Binding-site contacts:
Ligand atom C1 contacts residue GHP5 of chain 1.F at 4.2 Å.
Ligand atom O5 contacts residue 3FG7 of chain 1.F at 2.3 Å (h-bond).
Ligand atom O2 contacts residue 3FG7 of chain 1.F at 2.9 Å (h-bond).
Ligand atom O5 contacts residue 3FG3 of chain 1.F at 3.4 Å (h-bond).
Ligand atom C2 contacts residue GHP5 of chain 1.F at 3.9 Å.
Ligand atom C2 contacts residue 3FG7 of chain 1.F at 2.5 Å.
Ligand atom O2 contacts residue GHP5 of chain 1.F at 2.9 Å (h-bond).
Ligand atom C4 contacts residue 3FG7 of chain 1.F at 4.2 Å.
Ligand atom O6 contacts residue 3FG3 of chain 1.F at 3.4 Å (h-bond).
Ligand atom C6 contacts residue 3FG3 of chain 1.F at 3.2 Å.
Ligand atom C5 contacts residue 3FG3 of chain 1.F at 3.9 Å.
Ligand atom C1 contacts residue 3FG7 of chain 1.F at 1.5 Å.
Ligand atom C3 contacts residue 3FG7 of chain 1.F at 3.9 Å.
Ligand atom C5 contacts residue 3FG7 of chain 1.F at 3.7 Å.

The protein below binds the small molecule below.
Small molecule (SMILES): OC[C@H]1O[C@@H](O)[C@@H](O)[C@@H](O)[C@@H]1O